This protein binds this small molecule.
Small molecule (SMILES): N[C@@H](Cc1cc(I)c(Oc2cc(I)c(O)c(I)c2)c(I)c1)C(=O)O

Sequence of chain 2.A:
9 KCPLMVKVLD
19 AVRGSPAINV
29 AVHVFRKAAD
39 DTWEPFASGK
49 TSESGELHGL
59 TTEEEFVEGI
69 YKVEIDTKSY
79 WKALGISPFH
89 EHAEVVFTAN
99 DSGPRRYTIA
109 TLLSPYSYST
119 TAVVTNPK

Sequence of chain 1.A:
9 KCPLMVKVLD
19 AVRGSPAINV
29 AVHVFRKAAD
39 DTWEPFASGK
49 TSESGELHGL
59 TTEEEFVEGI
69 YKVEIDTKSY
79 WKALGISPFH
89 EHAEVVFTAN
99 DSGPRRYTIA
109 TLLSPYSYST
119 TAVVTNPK

Binding-site contacts:
Ligand atom N contacts residue T441 of chain 2.C at 3.5 Å (h-bond).
Ligand atom C5' contacts residue T441 of chain 2.C at 0.8 Å.
Ligand atom I3' contacts residue THR109 of chain 2.A at 3.8 Å.
Ligand atom I5 contacts residue LEU17 of chain 2.A at 3.5 Å.
Ligand atom C1' contacts residue T441 of chain 2.C at 0.5 Å.
Ligand atom C4' contacts residue T441 of chain 2.C at 1.3 Å.
Ligand atom C1 contacts residue LYS15 of chain 1.A at 2.6 Å.
Ligand atom C3 contacts residue T441 of chain 2.C at 1.0 Å.
Ligand atom C2' contacts residue ALA108 of chain 2.A at 3.5 Å (hydrophobic).
Ligand atom C7 contacts residue T441 of chain 2.C at 3.6 Å.
Ligand atom C7 contacts residue LYS15 of chain 1.A at 2.8 Å.
Ligand atom O4 contacts residue LYS15 of chain 2.A at 3.8 Å.
Ligand atom O4' contacts residue LEU110 of chain 1.A at 3.6 Å.
Ligand atom C2 contacts residue T441 of chain 2.C at 2.2 Å.
Ligand atom C4 contacts residue T441 of chain 2.C at 0.6 Å.
Ligand atom I5' contacts residue THR109 of chain 1.A at 3.3 Å.
Ligand atom C5' contacts residue LEU17 of chain 1.A at 3.8 Å (hydrophobic).
Ligand atom I3' contacts residue ALA108 of chain 2.A at 3.6 Å.
Ligand atom C3' contacts residue T441 of chain 2.C at 1.3 Å.
Ligand atom N contacts residue GLU54 of chain 1.A at 2.7 Å (salt-bridge).
Ligand atom C5 contacts residue T441 of chain 2.C at 1.1 Å.
Ligand atom O4' contacts residue T441 of chain 2.C at 2.2 Å.
Ligand atom C2 contacts residue LYS15 of chain 1.A at 2.9 Å.
Ligand atom C3' contacts residue ALA108 of chain 2.A at 3.8 Å (hydrophobic).
Ligand atom O contacts residue T441 of chain 2.C at 3.0 Å (h-bond).
Ligand atom I5 contacts residue T441 of chain 2.C at 1.3 Å.
Ligand atom C2' contacts residue T441 of chain 2.C at 0.8 Å.
Ligand atom C3 contacts residue LYS15 of chain 1.A at 3.7 Å.
Ligand atom C6 contacts residue T441 of chain 2.C at 1.7 Å.
Ligand atom I3' contacts residue T441 of chain 2.C at 2.3 Å.
Ligand atom I5' contacts residue LEU17 of chain 1.A at 3.6 Å.
Ligand atom O4 contacts residue T441 of chain 2.C at 1.6 Å.
Ligand atom C6' contacts residue T441 of chain 2.C at 0.5 Å.
Ligand atom I3 contacts residue T441 of chain 2.C at 1.2 Å.
Ligand atom I5' contacts residue T441 of chain 2.C at 2.3 Å.
Ligand atom C1 contacts residue T441 of chain 2.C at 2.4 Å.
Ligand atom C7 contacts residue GLU54 of chain 1.A at 2.7 Å.
Ligand atom C6 contacts residue LYS15 of chain 1.A at 3.2 Å.
Ligand atom CA contacts residue GLU54 of chain 1.A at 3.0 Å.
Ligand atom I3' contacts residue LEU110 of chain 2.A at 3.6 Å.